Binding-site contacts:
Ligand atom O4 contacts residue HIS1129 of chain 1.B at 3.5 Å.
Ligand atom C1 contacts residue ASN1126 of chain 1.B at 1.4 Å.
Ligand atom C2 contacts residue THR1128 of chain 1.B at 3.9 Å.
Ligand atom C8 contacts residue ASN1126 of chain 1.B at 3.7 Å.
Ligand atom C8 contacts residue THR1128 of chain 1.B at 4.1 Å.
Ligand atom C3 contacts residue HIS1129 of chain 1.B at 3.5 Å.
Ligand atom C2 contacts residue HIS1129 of chain 1.B at 4.3 Å.
Ligand atom C6 contacts residue PHE1131 of chain 1.B at 3.6 Å (hydrophobic).
Ligand atom C7 contacts residue THR1128 of chain 1.B at 4.2 Å.
Ligand atom C4 contacts residue HIS1129 of chain 1.B at 3.8 Å.
Ligand atom C5 contacts residue ASN1126 of chain 1.B at 3.7 Å.
Ligand atom C1 contacts residue HIS1129 of chain 1.B at 4.0 Å.
Ligand atom C5 contacts residue PHE1131 of chain 1.B at 3.8 Å (hydrophobic).
Ligand atom C5 contacts residue HIS1129 of chain 1.B at 3.6 Å.
Ligand atom O5 contacts residue PHE1131 of chain 1.B at 3.6 Å.
Ligand atom N2 contacts residue THR1128 of chain 1.B at 3.3 Å (h-bond).
Ligand atom C2 contacts residue ASN1126 of chain 1.B at 2.5 Å.
Ligand atom C3 contacts residue THR1128 of chain 1.B at 3.8 Å.
Ligand atom C3 contacts residue ASN1126 of chain 1.B at 3.8 Å.
Ligand atom C1 contacts residue PHE1131 of chain 1.B at 4.3 Å (hydrophobic).
Ligand atom C1 contacts residue THR1128 of chain 1.B at 4.0 Å.
Ligand atom O7 contacts residue ASN1126 of chain 1.B at 4.5 Å.
Ligand atom O3 contacts residue HIS1129 of chain 1.B at 4.2 Å.
Ligand atom N2 contacts residue ASN1126 of chain 1.B at 2.5 Å (h-bond).
Ligand atom C4 contacts residue ASN1126 of chain 1.B at 4.3 Å.
Ligand atom O5 contacts residue HIS1129 of chain 1.B at 4.3 Å.
Ligand atom O6 contacts residue PHE1131 of chain 1.B at 3.3 Å.
Ligand atom C7 contacts residue ASN1126 of chain 1.B at 3.4 Å.
Ligand atom O3 contacts residue THR1128 of chain 1.B at 4.4 Å.
Ligand atom O5 contacts residue ASN1126 of chain 1.B at 2.4 Å (h-bond).

Sequence of chain 1.B:
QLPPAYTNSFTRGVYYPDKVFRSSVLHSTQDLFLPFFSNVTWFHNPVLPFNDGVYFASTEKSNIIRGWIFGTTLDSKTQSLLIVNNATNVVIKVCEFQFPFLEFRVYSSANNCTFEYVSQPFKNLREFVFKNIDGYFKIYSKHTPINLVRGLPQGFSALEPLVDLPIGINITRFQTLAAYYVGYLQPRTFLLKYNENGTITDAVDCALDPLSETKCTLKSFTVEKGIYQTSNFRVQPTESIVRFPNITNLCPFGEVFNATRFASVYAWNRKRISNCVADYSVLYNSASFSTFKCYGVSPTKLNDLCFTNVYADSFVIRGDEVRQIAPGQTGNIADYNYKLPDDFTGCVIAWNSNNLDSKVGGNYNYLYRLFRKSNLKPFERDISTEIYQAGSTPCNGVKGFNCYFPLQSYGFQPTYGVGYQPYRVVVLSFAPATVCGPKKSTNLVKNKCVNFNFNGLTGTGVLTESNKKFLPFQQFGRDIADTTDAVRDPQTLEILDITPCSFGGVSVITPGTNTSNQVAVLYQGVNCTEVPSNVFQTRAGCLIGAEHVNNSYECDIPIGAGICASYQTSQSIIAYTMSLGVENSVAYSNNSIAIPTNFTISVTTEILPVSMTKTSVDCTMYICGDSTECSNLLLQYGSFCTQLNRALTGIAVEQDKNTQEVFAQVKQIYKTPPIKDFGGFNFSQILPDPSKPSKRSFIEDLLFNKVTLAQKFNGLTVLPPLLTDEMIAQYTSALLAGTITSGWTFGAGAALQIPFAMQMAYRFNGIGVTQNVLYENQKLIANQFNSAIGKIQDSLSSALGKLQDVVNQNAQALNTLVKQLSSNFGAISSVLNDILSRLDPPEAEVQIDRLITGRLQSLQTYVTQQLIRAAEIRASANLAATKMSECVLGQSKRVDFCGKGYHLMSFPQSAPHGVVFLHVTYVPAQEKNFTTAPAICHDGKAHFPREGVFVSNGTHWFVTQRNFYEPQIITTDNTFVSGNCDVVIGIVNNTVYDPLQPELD

A protein and the small-molecule ligand that binds it are described below.
Small molecule (SMILES): CC(=O)N[C@H]1[C@H](O[C@H]2[C@H](O)[C@@H](NC(C)=O)CO[C@@H]2CO)O[C@H](CO)[C@@H](O)[C@@H]1O